Sequence of chain 1.A:
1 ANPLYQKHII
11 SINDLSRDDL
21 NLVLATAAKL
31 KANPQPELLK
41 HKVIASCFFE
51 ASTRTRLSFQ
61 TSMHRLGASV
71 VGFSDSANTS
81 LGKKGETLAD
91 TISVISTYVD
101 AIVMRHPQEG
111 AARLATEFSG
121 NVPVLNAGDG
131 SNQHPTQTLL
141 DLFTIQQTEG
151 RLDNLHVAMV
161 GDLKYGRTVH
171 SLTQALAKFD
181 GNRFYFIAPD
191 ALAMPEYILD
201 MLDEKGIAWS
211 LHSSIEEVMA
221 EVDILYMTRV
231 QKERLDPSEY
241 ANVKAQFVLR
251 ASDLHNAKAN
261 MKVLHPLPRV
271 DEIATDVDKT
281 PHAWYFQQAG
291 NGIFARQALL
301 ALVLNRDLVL

Binding-site contacts:
Ligand atom O1 contacts residue ARG105 of chain 1.A at 2.9 Å (salt-bridge).
Ligand atom O3P contacts residue ARG56 of chain 1.A at 4.4 Å.
Ligand atom N1 contacts residue GLN137 of chain 1.A at 3.6 Å.
Ligand atom P contacts residue SER52 of chain 1.A at 3.6 Å.
Ligand atom O1 contacts residue THR55 of chain 1.A at 3.1 Å (h-bond).
Ligand atom P contacts residue LEU81 of chain 2.A at 3.4 Å.
Ligand atom C1P contacts residue ARG54 of chain 1.A at 3.5 Å.
Ligand atom C1 contacts residue HIS134 of chain 1.A at 4.1 Å.
Ligand atom P contacts residue THR55 of chain 1.A at 3.8 Å.
Ligand atom P contacts residue ARG54 of chain 1.A at 3.9 Å.
Ligand atom C1 contacts residue ARG105 of chain 1.A at 4.0 Å.
Ligand atom O2P contacts residue THR55 of chain 1.A at 3.7 Å.
Ligand atom O2P contacts residue ARG54 of chain 1.A at 2.6 Å (salt-bridge).
Ligand atom N1 contacts residue HIS134 of chain 1.A at 4.4 Å.
Ligand atom C1 contacts residue LEU267 of chain 1.A at 4.0 Å (hydrophobic).
Ligand atom O2P contacts residue SER52 of chain 1.A at 3.5 Å.
Ligand atom O1P contacts residue LEU81 of chain 2.A at 2.9 Å.
Ligand atom O2P contacts residue LEU81 of chain 2.A at 2.9 Å.
Ligand atom P contacts residue THR53 of chain 1.A at 4.2 Å.
Ligand atom P contacts residue ARG105 of chain 1.A at 4.3 Å.
Ligand atom C1 contacts residue PRO266 of chain 1.A at 4.5 Å (hydrophobic).
Ligand atom O3P contacts residue THR53 of chain 1.A at 4.3 Å.
Ligand atom O3P contacts residue ARG105 of chain 1.A at 3.3 Å (salt-bridge).
Ligand atom O2P contacts residue THR53 of chain 1.A at 3.2 Å (h-bond).
Ligand atom C1 contacts residue GLN137 of chain 1.A at 4.3 Å.
Ligand atom O3P contacts residue ARG54 of chain 1.A at 4.0 Å.
Ligand atom O1 contacts residue HIS134 of chain 1.A at 3.1 Å (h-bond).
Ligand atom O3P contacts residue SER52 of chain 1.A at 3.1 Å.
Ligand atom C1 contacts residue THR55 of chain 1.A at 3.6 Å.
Ligand atom N1 contacts residue PRO266 of chain 1.A at 3.3 Å (h-bond).
Ligand atom O1P contacts residue ARG105 of chain 1.A at 3.7 Å.
Ligand atom C1P contacts residue THR55 of chain 1.A at 3.8 Å.
Ligand atom C1P contacts residue LEU267 of chain 1.A at 4.0 Å (hydrophobic).
Ligand atom C1P contacts residue PRO268 of chain 1.A at 4.4 Å (hydrophobic).
Ligand atom O3P contacts residue THR55 of chain 1.A at 2.7 Å (h-bond).
Ligand atom N1 contacts residue LEU267 of chain 1.A at 3.1 Å (h-bond).
Ligand atom O1P contacts residue SER52 of chain 1.A at 3.0 Å (h-bond).

The small molecule below binds the protein below.
Small molecule (SMILES): NC(=O)CP(=O)(O)O

Sequence of chain 2.A:
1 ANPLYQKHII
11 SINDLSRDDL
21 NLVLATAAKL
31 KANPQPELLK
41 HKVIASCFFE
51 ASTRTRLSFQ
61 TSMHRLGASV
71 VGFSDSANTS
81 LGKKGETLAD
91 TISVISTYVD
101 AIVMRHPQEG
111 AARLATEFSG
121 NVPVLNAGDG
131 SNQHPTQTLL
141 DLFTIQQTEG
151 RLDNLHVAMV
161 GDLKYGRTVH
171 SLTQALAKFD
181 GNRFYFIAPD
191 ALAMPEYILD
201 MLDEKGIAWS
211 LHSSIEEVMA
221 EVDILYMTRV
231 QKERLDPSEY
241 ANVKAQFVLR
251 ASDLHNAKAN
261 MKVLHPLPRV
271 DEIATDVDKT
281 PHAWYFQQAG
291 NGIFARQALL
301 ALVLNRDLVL